Binding-site contacts:
Ligand atom N2 contacts residue ASN1134 of chain 1.C at 2.9 Å (h-bond).
Ligand atom O7 contacts residue ASN1134 of chain 1.C at 3.0 Å (h-bond).
Ligand atom C2 contacts residue ASN1134 of chain 1.C at 2.5 Å.
Ligand atom C8 contacts residue ILE1132 of chain 1.C at 4.1 Å (hydrophobic).
Ligand atom C5 contacts residue ASN1134 of chain 1.C at 3.6 Å.
Ligand atom C1 contacts residue ASN1134 of chain 1.C at 1.4 Å.
Ligand atom C4 contacts residue ASN1134 of chain 1.C at 4.2 Å.
Ligand atom C7 contacts residue ASN1134 of chain 1.C at 3.1 Å.
Ligand atom O5 contacts residue ASN1134 of chain 1.C at 2.3 Å (h-bond).
Ligand atom C8 contacts residue ASN1134 of chain 1.C at 4.3 Å.
Ligand atom C3 contacts residue ASN1134 of chain 1.C at 3.8 Å.

Sequence of chain 1.C:
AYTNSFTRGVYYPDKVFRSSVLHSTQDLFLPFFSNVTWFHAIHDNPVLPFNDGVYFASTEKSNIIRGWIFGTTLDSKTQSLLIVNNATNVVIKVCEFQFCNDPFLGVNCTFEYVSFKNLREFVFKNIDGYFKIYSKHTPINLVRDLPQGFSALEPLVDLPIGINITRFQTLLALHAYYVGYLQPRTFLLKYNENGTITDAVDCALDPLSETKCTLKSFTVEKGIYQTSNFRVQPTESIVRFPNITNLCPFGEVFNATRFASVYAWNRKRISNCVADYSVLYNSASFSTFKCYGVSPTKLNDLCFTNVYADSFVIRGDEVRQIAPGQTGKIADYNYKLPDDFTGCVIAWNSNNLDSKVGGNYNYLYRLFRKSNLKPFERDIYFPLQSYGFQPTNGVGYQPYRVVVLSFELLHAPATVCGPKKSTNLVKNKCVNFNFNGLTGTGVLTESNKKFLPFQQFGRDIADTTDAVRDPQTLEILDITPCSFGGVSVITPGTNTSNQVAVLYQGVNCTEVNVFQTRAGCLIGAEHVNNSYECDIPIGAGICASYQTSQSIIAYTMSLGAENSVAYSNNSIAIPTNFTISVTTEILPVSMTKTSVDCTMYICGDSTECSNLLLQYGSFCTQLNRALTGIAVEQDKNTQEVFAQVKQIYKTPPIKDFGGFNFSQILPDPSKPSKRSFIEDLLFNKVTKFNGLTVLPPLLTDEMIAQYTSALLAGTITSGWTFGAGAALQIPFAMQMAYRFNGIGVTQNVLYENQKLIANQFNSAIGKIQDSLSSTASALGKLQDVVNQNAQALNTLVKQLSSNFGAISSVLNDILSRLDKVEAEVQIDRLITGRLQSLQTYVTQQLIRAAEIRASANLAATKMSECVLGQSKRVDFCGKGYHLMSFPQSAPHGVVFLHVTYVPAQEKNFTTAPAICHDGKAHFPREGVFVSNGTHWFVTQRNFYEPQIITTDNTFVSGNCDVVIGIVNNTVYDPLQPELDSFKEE

This small molecule binds to this protein.
Small molecule (SMILES): CC(=O)N[C@H]1[C@H](O[C@H]2[C@H](O)[C@@H](NC(C)=O)CO[C@@H]2CO)O[C@H](CO)[C@@H](O)[C@@H]1O